Sequence of chain 1.C:
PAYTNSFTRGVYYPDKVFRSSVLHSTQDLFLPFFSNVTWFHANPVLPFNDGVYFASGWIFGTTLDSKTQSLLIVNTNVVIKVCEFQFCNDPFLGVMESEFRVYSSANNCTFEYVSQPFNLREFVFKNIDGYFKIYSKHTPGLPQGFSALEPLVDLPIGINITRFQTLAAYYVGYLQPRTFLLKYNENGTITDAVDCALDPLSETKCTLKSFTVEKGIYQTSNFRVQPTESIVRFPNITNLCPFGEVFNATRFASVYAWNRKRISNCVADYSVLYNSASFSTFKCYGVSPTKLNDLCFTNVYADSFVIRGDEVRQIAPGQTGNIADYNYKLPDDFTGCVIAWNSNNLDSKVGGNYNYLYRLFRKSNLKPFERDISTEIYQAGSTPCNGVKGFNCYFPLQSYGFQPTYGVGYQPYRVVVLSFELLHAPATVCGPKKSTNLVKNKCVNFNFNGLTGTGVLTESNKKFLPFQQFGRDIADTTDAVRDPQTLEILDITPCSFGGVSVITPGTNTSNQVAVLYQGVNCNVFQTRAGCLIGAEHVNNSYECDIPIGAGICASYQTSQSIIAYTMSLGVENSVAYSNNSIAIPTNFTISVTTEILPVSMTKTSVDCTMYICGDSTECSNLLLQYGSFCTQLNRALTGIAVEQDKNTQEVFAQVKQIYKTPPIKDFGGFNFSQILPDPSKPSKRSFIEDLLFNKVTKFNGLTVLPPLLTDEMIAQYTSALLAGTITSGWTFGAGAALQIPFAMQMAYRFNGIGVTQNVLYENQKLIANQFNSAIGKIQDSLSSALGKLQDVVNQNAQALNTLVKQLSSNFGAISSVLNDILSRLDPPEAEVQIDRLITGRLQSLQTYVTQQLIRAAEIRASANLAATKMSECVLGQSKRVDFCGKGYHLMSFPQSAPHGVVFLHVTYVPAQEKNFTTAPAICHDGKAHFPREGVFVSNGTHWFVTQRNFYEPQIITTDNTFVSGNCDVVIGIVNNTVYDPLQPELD

Binding-site contacts:
Ligand atom C1 contacts residue ASN644 of chain 1.C at 1.4 Å.
Ligand atom C2 contacts residue ASN644 of chain 1.C at 2.5 Å.
Ligand atom O5 contacts residue ASN644 of chain 1.C at 2.4 Å (h-bond).
Ligand atom C7 contacts residue ASN644 of chain 1.C at 3.9 Å.
Ligand atom C3 contacts residue ASN644 of chain 1.C at 3.8 Å.
Ligand atom C4 contacts residue ASN644 of chain 1.C at 4.2 Å.
Ligand atom C5 contacts residue ASN644 of chain 1.C at 3.7 Å.
Ligand atom N2 contacts residue ASN644 of chain 1.C at 2.9 Å (h-bond).
Ligand atom O7 contacts residue ASN644 of chain 1.C at 4.5 Å.

A small-molecule ligand and the protein it binds are described below.
Small molecule (SMILES): CC(=O)N[C@@H]1[C@@H](O)[C@H](O)[C@@H](CO)O[C@H]1O